The small molecule below binds the protein below.
Small molecule (SMILES): CC[C@H](C)[C@@H](C=O)NC(=O)[C@H](CO)NC(=O)[C@H](CCCCN)NC(=O)[C@@H](N)C(C)C

Sequence of chain 39.A:
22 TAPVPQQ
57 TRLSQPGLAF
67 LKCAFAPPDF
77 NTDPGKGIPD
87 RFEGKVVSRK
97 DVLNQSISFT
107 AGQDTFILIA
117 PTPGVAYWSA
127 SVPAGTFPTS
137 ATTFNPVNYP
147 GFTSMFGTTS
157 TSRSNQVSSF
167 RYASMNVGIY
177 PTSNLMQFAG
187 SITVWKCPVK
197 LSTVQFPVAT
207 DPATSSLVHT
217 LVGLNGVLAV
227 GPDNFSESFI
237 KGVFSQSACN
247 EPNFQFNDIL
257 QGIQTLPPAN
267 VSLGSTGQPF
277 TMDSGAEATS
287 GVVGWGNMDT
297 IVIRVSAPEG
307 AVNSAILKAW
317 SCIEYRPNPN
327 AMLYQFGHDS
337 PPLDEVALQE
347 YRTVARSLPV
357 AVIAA

Binding-site contacts:
Ligand atom CG2 contacts residue PHE71 of chain 39.A at 4.0 Å (hydrophobic).
Ligand atom CD1 contacts residue THR349 of chain 39.A at 4.3 Å.